A protein and the small-molecule ligand that binds it are described below.
Small molecule (SMILES): Nc1nc2c(c(CN[C@H]3C=C[C@H](O)[C@@H]3O)cn2[C@@H]2O[C@H](CO)[C@@H](O)[C@H]2O)c(=O)[nH]1

Binding-site contacts:
Ligand atom C8 contacts residue TYR93 of chain 1.A at 3.5 Å (hydrophobic).
Ligand atom C10 contacts residue TRP302 of chain 1.A at 3.3 Å (hydrophobic).
Ligand atom C5' contacts residue CYS199 of chain 1.A at 3.6 Å (hydrophobic).
Ligand atom O3 contacts residue TRP299 of chain 1.A at 3.3 Å.
Ligand atom C7 contacts residue TRP302 of chain 1.A at 3.6 Å (hydrophobic).
Ligand atom O3' contacts residue ASN72 of chain 1.A at 2.8 Å (h-bond).
Ligand atom O5' contacts residue ASP231 of chain 1.A at 3.2 Å.
Ligand atom C4' contacts residue ASN72 of chain 1.A at 3.3 Å.
Ligand atom C2' contacts residue TRP302 of chain 1.A at 3.6 Å (hydrophobic).
Ligand atom C5 contacts residue TRP299 of chain 1.A at 3.5 Å (hydrophobic).
Ligand atom C12 contacts residue ASP298 of chain 1.A at 3.5 Å.
Ligand atom C9 contacts residue ILE203 of chain 1.A at 3.7 Å (hydrophobic).
Ligand atom N2 contacts residue TRP302 of chain 1.A at 3.5 Å (h-bond).
Ligand atom N4 contacts residue TRP302 of chain 1.A at 3.5 Å.
Ligand atom C8 contacts residue TRP302 of chain 1.A at 3.6 Å (hydrophobic).
Ligand atom C1' contacts residue ASN72 of chain 1.A at 3.4 Å.
Ligand atom O3' contacts residue ASP231 of chain 1.A at 3.4 Å (salt-bridge).
Ligand atom C10 contacts residue ILE203 of chain 1.A at 3.5 Å (hydrophobic).
Ligand atom O3 contacts residue TRP302 of chain 1.A at 3.5 Å.
Ligand atom N3 contacts residue TRP302 of chain 1.A at 3.4 Å.
Ligand atom O2 contacts residue ASN49 of chain 1.A at 3.4 Å (h-bond).
Ligand atom O2' contacts residue TRP302 of chain 1.A at 3.5 Å (h-bond).
Ligand atom C3' contacts residue ASP231 of chain 1.A at 3.2 Å.
Ligand atom C11 contacts residue ASP298 of chain 1.A at 3.7 Å.
Ligand atom C5' contacts residue ASP231 of chain 1.A at 3.7 Å.
Ligand atom O1 contacts residue TRP302 of chain 1.A at 3.7 Å.
Ligand atom C11 contacts residue TRP302 of chain 1.A at 3.3 Å (hydrophobic).
Ligand atom N4 contacts residue ASP298 of chain 1.A at 2.7 Å (salt-bridge).
Ligand atom O3' contacts residue PHE75 of chain 1.A at 3.3 Å.
Ligand atom C3 contacts residue TRP299 of chain 1.A at 3.6 Å (hydrophobic).
Ligand atom N3 contacts residue ILE203 of chain 1.A at 3.5 Å.
Ligand atom N5 contacts residue PHE229 of chain 1.A at 3.0 Å (h-bond).
Ligand atom C3' contacts residue ASN72 of chain 1.A at 3.5 Å.
Ligand atom N5 contacts residue ASP298 of chain 1.A at 3.1 Å (salt-bridge).
Ligand atom C12 contacts residue TRP302 of chain 1.A at 3.5 Å (hydrophobic).
Ligand atom C9 contacts residue TRP302 of chain 1.A at 3.5 Å (hydrophobic).
Ligand atom N5 contacts residue VAL234 of chain 1.A at 3.7 Å.
Ligand atom O4' contacts residue ASN72 of chain 1.A at 2.8 Å (h-bond).
Ligand atom O4' contacts residue ILE203 of chain 1.A at 3.6 Å.
Ligand atom O3 contacts residue ASP298 of chain 1.A at 3.7 Å.

Sequence of chain 1.A:
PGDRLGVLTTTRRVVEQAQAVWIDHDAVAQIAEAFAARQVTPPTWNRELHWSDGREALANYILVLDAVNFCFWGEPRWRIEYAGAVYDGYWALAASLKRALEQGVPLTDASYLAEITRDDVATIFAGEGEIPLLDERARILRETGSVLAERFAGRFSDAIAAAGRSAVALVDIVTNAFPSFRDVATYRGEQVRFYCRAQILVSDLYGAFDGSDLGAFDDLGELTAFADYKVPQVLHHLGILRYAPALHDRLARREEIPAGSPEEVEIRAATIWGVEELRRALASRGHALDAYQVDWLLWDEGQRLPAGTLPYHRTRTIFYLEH